Binding-site contacts:
Ligand atom N3 contacts residue TYR151 of chain 1.C at 3.2 Å (h-bond).
Ligand atom O4' contacts residue LYS89 of chain 1.C at 3.3 Å.
Ligand atom P contacts residue THR113 of chain 1.C at 3.5 Å.
Ligand atom OP2 contacts residue ARG115 of chain 1.C at 2.6 Å (salt-bridge).
Ligand atom C7 contacts residue ARG115 of chain 1.C at 3.2 Å.
Ligand atom O4 contacts residue GLY168 of chain 1.C at 3.3 Å (h-bond).
Ligand atom OP1 contacts residue ARG116 of chain 1.C at 2.4 Å (salt-bridge).
Ligand atom C1' contacts residue MET85 of chain 1.C at 3.5 Å (hydrophobic).
Ligand atom O2 contacts residue MET85 of chain 1.C at 3.1 Å.
Ligand atom C3' contacts residue THR113 of chain 1.C at 3.6 Å.
Ligand atom O3' contacts residue THR113 of chain 1.C at 3.2 Å.
Ligand atom C7 contacts residue TYR205 of chain 1.C at 3.4 Å (hydrophobic).
Ligand atom O4' contacts residue ARG115 of chain 1.C at 3.7 Å.
Ligand atom O2 contacts residue LEU198 of chain 1.C at 3.7 Å.
Ligand atom O4 contacts residue PRO172 of chain 1.C at 3.5 Å.
Ligand atom O5' contacts residue THR113 of chain 1.C at 3.5 Å.
Ligand atom P contacts residue LYS89 of chain 1.C at 3.6 Å.
Ligand atom C2' contacts residue TYR205 of chain 1.C at 3.2 Å (hydrophobic).
Ligand atom OP2 contacts residue PHE114 of chain 1.C at 2.8 Å (h-bond).
Ligand atom OP2 contacts residue THR113 of chain 1.C at 3.0 Å.
Ligand atom O4' contacts residue PHE53 of chain 1.C at 3.4 Å.
Ligand atom OP1 contacts residue LYS213 of chain 1.C at 2.9 Å (salt-bridge).
Ligand atom O4 contacts residue GLN191 of chain 1.C at 3.2 Å (h-bond).
Ligand atom C3' contacts residue LYS204 of chain 1.C at 3.6 Å.
Ligand atom OP1 contacts residue ARG81 of chain 1.C at 2.9 Å (salt-bridge).
Ligand atom O3' contacts residue MET85 of chain 1.C at 3.4 Å (h-bond).
Ligand atom C1' contacts residue PHE53 of chain 1.C at 3.7 Å (hydrophobic).
Ligand atom C5 contacts residue ARG115 of chain 1.C at 3.2 Å.
Ligand atom OP1 contacts residue LYS89 of chain 1.C at 2.3 Å (salt-bridge).
Ligand atom N1 contacts residue ARG115 of chain 1.C at 3.6 Å (salt-bridge).
Ligand atom C4' contacts residue THR113 of chain 1.C at 3.5 Å.
Ligand atom C6 contacts residue ARG115 of chain 1.C at 3.0 Å.
Ligand atom OP2 contacts residue LEU173 of chain 1.C at 3.5 Å.
Ligand atom P contacts residue ARG115 of chain 1.C at 3.6 Å.
Ligand atom O4 contacts residue LYS86 of chain 1.B at 3.5 Å (salt-bridge).
Ligand atom C7 contacts residue LYS213 of chain 1.C at 3.3 Å.
Ligand atom O3' contacts residue LYS204 of chain 1.C at 3.3 Å (salt-bridge).
Ligand atom C2' contacts residue LYS204 of chain 1.C at 2.9 Å.
Ligand atom O5' contacts residue ARG115 of chain 1.C at 3.5 Å (salt-bridge).
Ligand atom O2 contacts residue PHE53 of chain 1.C at 3.2 Å.

Sequence of chain 1.C:
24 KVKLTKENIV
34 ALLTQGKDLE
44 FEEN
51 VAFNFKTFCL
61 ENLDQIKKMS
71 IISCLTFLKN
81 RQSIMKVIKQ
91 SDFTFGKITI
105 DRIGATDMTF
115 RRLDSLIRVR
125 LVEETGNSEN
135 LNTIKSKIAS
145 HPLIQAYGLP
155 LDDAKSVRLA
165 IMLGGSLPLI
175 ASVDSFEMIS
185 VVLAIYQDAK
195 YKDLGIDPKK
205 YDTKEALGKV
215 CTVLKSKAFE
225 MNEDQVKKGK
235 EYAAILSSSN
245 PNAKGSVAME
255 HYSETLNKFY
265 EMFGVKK

Sequence of chain 1.B:
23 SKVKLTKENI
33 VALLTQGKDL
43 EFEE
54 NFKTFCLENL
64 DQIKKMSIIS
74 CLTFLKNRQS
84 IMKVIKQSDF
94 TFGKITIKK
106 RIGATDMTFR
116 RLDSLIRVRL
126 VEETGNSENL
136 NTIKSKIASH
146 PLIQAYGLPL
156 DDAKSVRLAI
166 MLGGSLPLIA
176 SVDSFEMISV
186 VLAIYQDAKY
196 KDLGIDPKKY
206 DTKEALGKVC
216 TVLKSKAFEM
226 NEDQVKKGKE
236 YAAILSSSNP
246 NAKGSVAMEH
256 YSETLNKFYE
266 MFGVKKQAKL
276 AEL

A small-molecule ligand and the protein it binds are described below.
Small molecule (SMILES): Cc1cn([C@H]2C[C@H](OP(=O)(O)O)[C@@H](CO[P](=O)(O)O[C@H]3C[C@H](n4cc(C)c(=O)[nH]c4=O)O[C@@H]3CO[P](=O)(O)O[C@H]3C[C@H](n4cc(C)c(=O)[nH]c4=O)O[C@@H]3CO[P](=O)(O)O[C@H]3C[C@H](n4cc(C)c(=O)[nH]c4=O)O[C@@H]3CO[P](=O)(O)O[C@H]3C[C@H](n4cc(C)c(=O)[nH]c4=O)O[C@@H]3COP(=O)=O)O2)c(=O)[nH]c1=O